This protein binds this small molecule.
Small molecule (SMILES): Cc1ccccc1Oc1ccc(Cn2cc(-c3ccccc3)nn2)cc1O

Binding-site contacts:
Ligand atom C3 contacts residue GLY116 of chain 1.B at 3.5 Å.
Ligand atom C4 contacts residue MET118 of chain 1.B at 3.7 Å (hydrophobic).
Ligand atom C16 contacts residue LEU238 of chain 1.B at 3.7 Å (hydrophobic).
Ligand atom C1 contacts residue GLY116 of chain 1.B at 3.5 Å.
Ligand atom N3 contacts residue MET219 of chain 1.B at 3.3 Å.
Ligand atom C5 contacts residue MET181 of chain 1.B at 3.6 Å (hydrophobic).
Ligand atom C22 contacts residue NAD1 of chain 1.G at 3.2 Å.
Ligand atom C4 contacts residue ILE222 of chain 1.B at 3.8 Å (hydrophobic).
Ligand atom C8 contacts residue NAD1 of chain 1.G at 3.5 Å.
Ligand atom C17 contacts residue MET175 of chain 1.B at 3.5 Å (hydrophobic).
Ligand atom C2 contacts residue ALA218 of chain 1.B at 3.7 Å (hydrophobic).
Ligand atom C21 contacts residue TYR178 of chain 1.B at 3.3 Å (hydrophobic).
Ligand atom C10 contacts residue NAD1 of chain 1.G at 3.1 Å.
Ligand atom C9 contacts residue NAD1 of chain 1.G at 3.7 Å.
Ligand atom C12 contacts residue PHE169 of chain 1.B at 3.5 Å (hydrophobic).
Ligand atom C17 contacts residue PRO176 of chain 1.B at 3.4 Å (hydrophobic).
Ligand atom C21 contacts residue NAD1 of chain 1.G at 3.5 Å.
Ligand atom C12 contacts residue NAD1 of chain 1.G at 3.2 Å.
Ligand atom N3 contacts residue LEU238 of chain 1.B at 3.8 Å.
Ligand atom C11 contacts residue NAD1 of chain 1.G at 3.1 Å.
Ligand atom N2 contacts residue MET219 of chain 1.B at 3.1 Å.
Ligand atom C7 contacts residue NAD1 of chain 1.G at 3.7 Å.
Ligand atom O2 contacts residue NAD1 of chain 1.G at 2.5 Å (h-bond).
Ligand atom C1 contacts residue NAD1 of chain 1.G at 3.6 Å.
Ligand atom C18 contacts residue PRO176 of chain 1.B at 3.0 Å (hydrophobic).
Ligand atom C22 contacts residue TYR178 of chain 1.B at 3.2 Å (hydrophobic).
Ligand atom O2 contacts residue TYR178 of chain 1.B at 2.5 Å (h-bond).
Ligand atom N3 contacts residue PRO213 of chain 1.B at 3.4 Å.
Ligand atom C4 contacts residue MET181 of chain 1.B at 3.6 Å (hydrophobic).
Ligand atom N2 contacts residue LEU238 of chain 1.B at 3.4 Å.
Ligand atom C1 contacts residue ALA218 of chain 1.B at 3.4 Å (hydrophobic).
Ligand atom C18 contacts residue ALA177 of chain 1.B at 3.6 Å (hydrophobic).
Ligand atom C3 contacts residue MET181 of chain 1.B at 3.7 Å (hydrophobic).
Ligand atom C7 contacts residue ALA218 of chain 1.B at 3.8 Å (hydrophobic).
Ligand atom C14 contacts residue MET219 of chain 1.B at 3.8 Å (hydrophobic).
Ligand atom O1 contacts residue ALA218 of chain 1.B at 3.7 Å.
Ligand atom C19 contacts residue ALA177 of chain 1.B at 3.4 Å (hydrophobic).
Ligand atom C3 contacts residue PHE117 of chain 1.B at 3.6 Å (hydrophobic).
Ligand atom O1 contacts residue NAD1 of chain 1.G at 3.5 Å (h-bond).
Ligand atom C2 contacts residue NAD1 of chain 1.G at 3.7 Å.

Sequence of chain 1.B:
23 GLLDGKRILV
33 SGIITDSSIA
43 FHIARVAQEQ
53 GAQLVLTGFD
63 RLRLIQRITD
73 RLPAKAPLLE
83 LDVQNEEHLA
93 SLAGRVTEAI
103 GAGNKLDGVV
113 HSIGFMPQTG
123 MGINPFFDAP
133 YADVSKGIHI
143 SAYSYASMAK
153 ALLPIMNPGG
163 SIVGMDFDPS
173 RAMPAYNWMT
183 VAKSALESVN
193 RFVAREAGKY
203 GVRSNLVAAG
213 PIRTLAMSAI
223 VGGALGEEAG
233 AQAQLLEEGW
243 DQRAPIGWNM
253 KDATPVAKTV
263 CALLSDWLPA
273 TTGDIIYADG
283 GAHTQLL